A protein and the small-molecule ligand that binds it are described below.
Small molecule (SMILES): O=C(O)Cc1ccccc1

Sequence of chain 1.A:
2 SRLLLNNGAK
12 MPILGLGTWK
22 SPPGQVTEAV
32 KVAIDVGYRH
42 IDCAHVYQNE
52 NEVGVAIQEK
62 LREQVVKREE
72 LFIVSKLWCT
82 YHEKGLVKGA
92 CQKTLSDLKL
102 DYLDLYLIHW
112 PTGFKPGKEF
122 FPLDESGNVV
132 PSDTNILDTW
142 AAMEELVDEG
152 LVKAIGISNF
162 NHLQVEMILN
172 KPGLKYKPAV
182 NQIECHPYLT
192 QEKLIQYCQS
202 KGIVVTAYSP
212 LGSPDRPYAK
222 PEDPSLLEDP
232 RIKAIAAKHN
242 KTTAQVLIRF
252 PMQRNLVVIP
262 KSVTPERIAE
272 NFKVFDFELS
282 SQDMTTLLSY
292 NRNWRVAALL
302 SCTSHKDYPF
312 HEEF

Binding-site contacts:
Ligand atom C1 contacts residue TYR48 of chain 1.A at 4.1 Å (hydrophobic).
Ligand atom C5' contacts residue VAL47 of chain 1.A at 3.8 Å (hydrophobic).
Ligand atom C1' contacts residue TRP20 of chain 1.A at 3.6 Å (hydrophobic).
Ligand atom C1 contacts residue TRP111 of chain 1.A at 4.4 Å (hydrophobic).
Ligand atom C6' contacts residue VAL47 of chain 1.A at 3.9 Å (hydrophobic).
Ligand atom C2 contacts residue TRP20 of chain 1.A at 3.4 Å (hydrophobic).
Ligand atom C3' contacts residue PHE122 of chain 1.A at 4.5 Å (hydrophobic).
Ligand atom O2 contacts residue TRP111 of chain 1.A at 3.2 Å (h-bond).
Ligand atom C2 contacts residue NAP1 of chain 1.B at 4.2 Å.
Ligand atom C3' contacts residue TRP20 of chain 1.A at 4.5 Å (hydrophobic).
Ligand atom C1 contacts residue HIS110 of chain 1.A at 3.4 Å.
Ligand atom O1 contacts residue HIS110 of chain 1.A at 3.0 Å (h-bond).
Ligand atom C2' contacts residue TRP20 of chain 1.A at 3.7 Å (hydrophobic).
Ligand atom C6' contacts residue TYR48 of chain 1.A at 4.1 Å (hydrophobic).
Ligand atom O1 contacts residue NAP1 of chain 1.B at 3.1 Å.
Ligand atom C6' contacts residue TRP20 of chain 1.A at 3.6 Å (hydrophobic).
Ligand atom O1 contacts residue TYR48 of chain 1.A at 3.0 Å (h-bond).
Ligand atom O2 contacts residue NAP1 of chain 1.B at 3.6 Å (h-bond).
Ligand atom O2 contacts residue HIS110 of chain 1.A at 3.1 Å (h-bond).
Ligand atom C2 contacts residue TYR48 of chain 1.A at 4.4 Å (hydrophobic).
Ligand atom C4' contacts residue PHE122 of chain 1.A at 4.2 Å (hydrophobic).
Ligand atom C1 contacts residue NAP1 of chain 1.B at 3.5 Å.
Ligand atom C5' contacts residue TRP20 of chain 1.A at 4.2 Å (hydrophobic).